Binding-site contacts:
Ligand atom C4 contacts residue PRO204 of chain 1.U at 3.8 Å (hydrophobic).
Ligand atom C5 contacts residue VAL203 of chain 1.U at 3.8 Å (hydrophobic).
Ligand atom N3 contacts residue PRO204 of chain 1.U at 4.0 Å.
Ligand atom C4 contacts residue VAL203 of chain 1.U at 4.1 Å (hydrophobic).
Ligand atom C6 contacts residue ASP202 of chain 1.U at 4.3 Å.
Ligand atom C1' contacts residue DA1 of chain 1.XC at 3.9 Å.
Ligand atom C4' contacts residue DA1 of chain 1.XC at 4.0 Å.
Ligand atom C2' contacts residue DA1 of chain 1.XC at 2.9 Å.
Ligand atom C2 contacts residue DA1 of chain 1.XC at 4.2 Å.
Ligand atom N4 contacts residue VAL203 of chain 1.U at 3.4 Å (h-bond).
Ligand atom C5 contacts residue PRO204 of chain 1.U at 3.6 Å (hydrophobic).
Ligand atom C5' contacts residue PRO204 of chain 1.U at 4.5 Å (hydrophobic).
Ligand atom O3' contacts residue DA1 of chain 1.XC at 1.6 Å.
Ligand atom C2 contacts residue PRO204 of chain 1.U at 4.3 Å (hydrophobic).
Ligand atom C5 contacts residue ASP202 of chain 1.U at 3.1 Å.
Ligand atom C6 contacts residue PRO204 of chain 1.U at 3.9 Å (hydrophobic).
Ligand atom C3' contacts residue DA1 of chain 1.XC at 2.6 Å.
Ligand atom N3 contacts residue ASP202 of chain 1.U at 4.2 Å.
Ligand atom N4 contacts residue ASP202 of chain 1.U at 2.4 Å (salt-bridge).
Ligand atom O2 contacts residue DA1 of chain 1.XC at 3.4 Å (h-bond).
Ligand atom N4 contacts residue PRO204 of chain 1.U at 4.2 Å.
Ligand atom C2' contacts residue PRO204 of chain 1.U at 4.0 Å (hydrophobic).
Ligand atom C4 contacts residue ASP202 of chain 1.U at 3.0 Å.
Ligand atom N1 contacts residue PRO204 of chain 1.U at 4.2 Å.

Sequence of chain 1.U:
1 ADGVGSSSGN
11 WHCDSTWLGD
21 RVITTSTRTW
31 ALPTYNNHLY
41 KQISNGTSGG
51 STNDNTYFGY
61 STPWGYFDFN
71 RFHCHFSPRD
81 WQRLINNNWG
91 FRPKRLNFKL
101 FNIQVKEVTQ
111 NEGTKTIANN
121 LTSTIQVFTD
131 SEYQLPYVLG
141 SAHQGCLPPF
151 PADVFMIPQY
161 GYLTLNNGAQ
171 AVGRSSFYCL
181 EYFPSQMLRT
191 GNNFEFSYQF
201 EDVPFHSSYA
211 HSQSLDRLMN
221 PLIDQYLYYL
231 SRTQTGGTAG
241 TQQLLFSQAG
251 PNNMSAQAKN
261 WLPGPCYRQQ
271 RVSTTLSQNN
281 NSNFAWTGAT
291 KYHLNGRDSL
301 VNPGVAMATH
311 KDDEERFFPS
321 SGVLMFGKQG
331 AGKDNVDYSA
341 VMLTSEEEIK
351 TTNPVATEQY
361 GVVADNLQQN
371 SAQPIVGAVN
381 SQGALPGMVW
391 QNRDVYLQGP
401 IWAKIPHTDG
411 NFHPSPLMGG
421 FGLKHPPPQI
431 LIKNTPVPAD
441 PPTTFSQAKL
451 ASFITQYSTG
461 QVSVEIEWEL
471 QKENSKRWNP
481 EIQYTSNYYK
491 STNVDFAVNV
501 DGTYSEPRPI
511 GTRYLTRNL

The protein below binds the small molecule below.
Small molecule (SMILES): Nc1ccn([C@H]2C[C@H](O)[C@@H](COP(=O)(O)O)O2)c(=O)n1